Sequence of chain 1.A:
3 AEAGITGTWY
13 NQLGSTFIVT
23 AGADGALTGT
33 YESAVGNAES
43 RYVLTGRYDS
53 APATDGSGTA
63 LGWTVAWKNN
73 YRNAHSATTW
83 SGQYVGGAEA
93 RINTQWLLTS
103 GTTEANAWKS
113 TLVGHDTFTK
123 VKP

This protein binds this small molecule.
Small molecule (SMILES): C[C@@H]1NC(=O)CNC(=O)[C@@H]2CSSC[C@H](N)C(=O)N[C@@H](CSSC[C@@H](C(=O)O)NC(=O)[C@H](CO)NC(=O)[C@H](Cc3ccc(O)cc3)NC(=O)[C@H](C)NC1=O)C(=O)N[C@@H](Cc1cnc[nH]1)C(=O)N1CCC[C@H]1C(=O)N[C@@H](CCC(N)=O)C(=O)N2

Sequence of chain 1.D:
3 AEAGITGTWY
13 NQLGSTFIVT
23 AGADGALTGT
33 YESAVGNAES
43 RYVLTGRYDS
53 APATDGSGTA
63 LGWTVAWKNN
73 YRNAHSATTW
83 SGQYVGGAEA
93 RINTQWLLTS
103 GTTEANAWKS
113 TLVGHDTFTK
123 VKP

Binding-site contacts:
Ligand atom C contacts residue ASN39 of chain 1.D at 3.8 Å.
Ligand atom CE1 contacts residue GLU41 of chain 1.D at 3.0 Å.
Ligand atom CD1 contacts residue ASN39 of chain 1.D at 3.8 Å.
Ligand atom O contacts residue ARG74 of chain 1.D at 3.5 Å (salt-bridge).
Ligand atom CB contacts residue TRP110 of chain 1.A at 3.9 Å (hydrophobic).
Ligand atom O contacts residue SER17 of chain 1.D at 3.3 Å (h-bond).
Ligand atom CG contacts residue TYR44 of chain 1.D at 3.2 Å (hydrophobic).
Ligand atom OE1 contacts residue LEU100 of chain 1.D at 3.5 Å.
Ligand atom OE1 contacts residue THR80 of chain 1.D at 2.7 Å (h-bond).
Ligand atom OH contacts residue ASN39 of chain 1.D at 3.9 Å.
Ligand atom OH contacts residue GLU41 of chain 1.D at 3.5 Å (salt-bridge).
Ligand atom CB contacts residue ARG74 of chain 1.D at 3.7 Å.
Ligand atom CD contacts residue ARG74 of chain 1.D at 3.6 Å.
Ligand atom CZ contacts residue ASN39 of chain 1.D at 3.5 Å.
Ligand atom SG contacts residue TRP110 of chain 1.A at 3.5 Å.
Ligand atom CG contacts residue ARG74 of chain 1.D at 3.8 Å.
Ligand atom OE1 contacts residue TRP69 of chain 1.D at 3.8 Å.
Ligand atom CG contacts residue TRP69 of chain 1.D at 3.9 Å (hydrophobic).
Ligand atom CB contacts residue TRP110 of chain 1.A at 3.5 Å (hydrophobic).
Ligand atom CE1 contacts residue TRP69 of chain 1.D at 3.5 Å (hydrophobic).
Ligand atom CB contacts residue VAL37 of chain 1.D at 3.6 Å (hydrophobic).
Ligand atom CD contacts residue THR80 of chain 1.D at 3.8 Å.
Ligand atom C contacts residue SER35 of chain 1.D at 4.0 Å.
Ligand atom CB contacts residue TRP69 of chain 1.D at 3.7 Å (hydrophobic).
Ligand atom CA contacts residue SER42 of chain 1.D at 3.9 Å.
Ligand atom CB contacts residue TRP69 of chain 1.D at 3.4 Å (hydrophobic).
Ligand atom CB contacts residue ASN39 of chain 1.D at 3.8 Å.
Ligand atom CZ contacts residue GLU41 of chain 1.D at 3.7 Å.
Ligand atom NE2 contacts residue TRP98 of chain 1.D at 3.4 Å.
Ligand atom NE2 contacts residue TRP69 of chain 1.D at 3.9 Å.
Ligand atom CE1 contacts residue ASN39 of chain 1.D at 3.3 Å.
Ligand atom CE1 contacts residue SER78 of chain 1.D at 4.0 Å.
Ligand atom O contacts residue SER42 of chain 1.D at 3.7 Å.
Ligand atom CA contacts residue TRP69 of chain 1.D at 3.9 Å (hydrophobic).
Ligand atom CA contacts residue LEU15 of chain 1.D at 3.9 Å (hydrophobic).
Ligand atom NE2 contacts residue SER78 of chain 1.D at 3.2 Å (h-bond).
Ligand atom O contacts residue SER35 of chain 1.D at 3.5 Å.
Ligand atom O contacts residue ASN39 of chain 1.D at 2.9 Å (h-bond).
Ligand atom CB contacts residue TYR44 of chain 1.D at 3.5 Å (hydrophobic).
Ligand atom CD1 contacts residue GLU41 of chain 1.D at 4.0 Å.